Binding-site contacts:
Ligand atom C5 contacts residue ASN748 of chain 1.A at 3.6 Å.
Ligand atom C7 contacts residue ASN748 of chain 1.A at 3.9 Å.
Ligand atom C1 contacts residue ASN748 of chain 1.A at 1.4 Å.
Ligand atom O5 contacts residue ASN748 of chain 1.A at 2.4 Å (h-bond).
Ligand atom C2 contacts residue ASN748 of chain 1.A at 2.4 Å.
Ligand atom O5 contacts residue GLN1102 of chain 1.A at 3.7 Å.
Ligand atom C3 contacts residue ASN748 of chain 1.A at 3.8 Å.
Ligand atom N2 contacts residue ASN748 of chain 1.A at 2.8 Å (h-bond).
Ligand atom C8 contacts residue GLN957 of chain 1.A at 4.3 Å.
Ligand atom C1 contacts residue GLN1102 of chain 1.A at 3.9 Å.
Ligand atom O7 contacts residue ASN748 of chain 1.A at 4.4 Å.
Ligand atom C4 contacts residue ASN748 of chain 1.A at 4.2 Å.

Sequence of chain 1.A:
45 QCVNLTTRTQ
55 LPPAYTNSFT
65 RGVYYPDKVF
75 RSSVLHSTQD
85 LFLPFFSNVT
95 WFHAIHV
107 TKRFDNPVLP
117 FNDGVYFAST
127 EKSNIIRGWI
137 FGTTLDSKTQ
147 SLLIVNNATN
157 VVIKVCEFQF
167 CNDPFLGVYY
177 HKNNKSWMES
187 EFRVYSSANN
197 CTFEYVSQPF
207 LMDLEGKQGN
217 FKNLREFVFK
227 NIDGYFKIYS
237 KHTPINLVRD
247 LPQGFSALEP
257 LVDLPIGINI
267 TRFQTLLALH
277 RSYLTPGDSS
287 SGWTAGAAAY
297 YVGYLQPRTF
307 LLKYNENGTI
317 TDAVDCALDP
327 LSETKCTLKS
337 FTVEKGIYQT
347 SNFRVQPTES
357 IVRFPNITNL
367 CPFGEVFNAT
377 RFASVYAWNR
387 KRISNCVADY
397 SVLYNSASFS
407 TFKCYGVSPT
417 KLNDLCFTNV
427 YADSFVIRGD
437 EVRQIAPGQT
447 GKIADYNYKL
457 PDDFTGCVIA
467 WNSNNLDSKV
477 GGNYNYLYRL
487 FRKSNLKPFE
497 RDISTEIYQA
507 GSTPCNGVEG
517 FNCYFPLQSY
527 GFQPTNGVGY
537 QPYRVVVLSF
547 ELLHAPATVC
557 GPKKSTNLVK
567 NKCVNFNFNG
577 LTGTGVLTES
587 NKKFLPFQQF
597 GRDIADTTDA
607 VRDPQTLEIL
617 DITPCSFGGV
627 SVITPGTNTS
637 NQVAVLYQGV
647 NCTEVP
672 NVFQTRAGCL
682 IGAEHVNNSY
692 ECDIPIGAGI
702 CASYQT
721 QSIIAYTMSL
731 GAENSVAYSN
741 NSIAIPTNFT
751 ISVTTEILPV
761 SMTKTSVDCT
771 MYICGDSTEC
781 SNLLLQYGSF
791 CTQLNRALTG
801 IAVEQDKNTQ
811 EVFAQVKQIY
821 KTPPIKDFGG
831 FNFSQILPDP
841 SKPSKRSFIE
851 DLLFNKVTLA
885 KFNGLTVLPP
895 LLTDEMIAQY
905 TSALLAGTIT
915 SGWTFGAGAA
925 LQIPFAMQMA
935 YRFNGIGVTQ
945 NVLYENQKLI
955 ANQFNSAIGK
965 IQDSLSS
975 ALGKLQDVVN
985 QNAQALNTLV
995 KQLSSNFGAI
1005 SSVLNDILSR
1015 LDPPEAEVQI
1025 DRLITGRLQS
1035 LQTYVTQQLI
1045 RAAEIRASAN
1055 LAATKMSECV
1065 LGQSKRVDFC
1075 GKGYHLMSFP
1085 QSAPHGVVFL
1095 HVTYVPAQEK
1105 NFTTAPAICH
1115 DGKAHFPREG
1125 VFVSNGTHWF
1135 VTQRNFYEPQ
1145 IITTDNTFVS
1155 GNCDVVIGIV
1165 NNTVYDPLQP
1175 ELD

This protein binds this small molecule.
Small molecule (SMILES): CC(=O)N[C@H]1[C@H](O[C@H]2[C@H](O)[C@@H](NC(C)=O)CO[C@@H]2CO)O[C@H](CO)[C@@H](O)[C@@H]1O